A small-molecule ligand and the protein it binds are described below.
Small molecule (SMILES): CC(C)C[C@H](NC(=O)[C@H](CCCN=C(N)N)NC(=O)[C@H](CO)NC(=O)[C@H](CC(C)C)NC(=O)[C@@H](N)CCCN=C(N)N)C(=O)N[C@@H](CC(C)C)C(=O)N[C@@H](CO)C(=O)N[C@@H](Cc1ccc(O)cc1)C(=O)N[C@@H](C)C=O

Sequence of chain 1.G:
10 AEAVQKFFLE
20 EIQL

Binding-site contacts:
Ligand atom CA contacts residue LEU18 of chain 1.G at 3.5 Å (hydrophobic).
Ligand atom OG contacts residue LEU18 of chain 1.G at 3.8 Å.
Ligand atom CA contacts residue GLN14 of chain 1.G at 3.8 Å.
Ligand atom N contacts residue LEU18 of chain 1.G at 3.6 Å.
Ligand atom CD1 contacts residue GLN14 of chain 1.G at 3.3 Å.
Ligand atom O contacts residue PHE17 of chain 1.G at 3.6 Å.
Ligand atom NH2 contacts residue LYS15 of chain 1.G at 3.6 Å.
Ligand atom O contacts residue GLN14 of chain 1.G at 3.4 Å (h-bond).
Ligand atom O contacts residue GLN14 of chain 1.G at 3.5 Å (h-bond).
Ligand atom CG contacts residue PHE17 of chain 1.G at 4.3 Å (hydrophobic).
Ligand atom CE1 contacts residue GLN14 of chain 1.G at 4.0 Å.
Ligand atom C contacts residue GLN14 of chain 1.G at 4.1 Å.
Ligand atom O contacts residue GLN14 of chain 1.G at 4.1 Å.
Ligand atom N contacts residue GLN14 of chain 1.G at 4.5 Å.
Ligand atom CG contacts residue GLN14 of chain 1.G at 3.9 Å.
Ligand atom C contacts residue PHE17 of chain 1.G at 3.8 Å (hydrophobic).
Ligand atom N contacts residue PHE17 of chain 1.G at 4.1 Å.
Ligand atom CB contacts residue GLN14 of chain 1.G at 3.6 Å.
Ligand atom CD2 contacts residue PHE17 of chain 1.G at 4.3 Å (hydrophobic).
Ligand atom CD contacts residue LYS15 of chain 1.G at 3.8 Å.
Ligand atom CG contacts residue GLN14 of chain 1.G at 4.4 Å.
Ligand atom CB contacts residue PHE17 of chain 1.G at 3.8 Å (hydrophobic).
Ligand atom CA contacts residue PHE17 of chain 1.G at 4.2 Å (hydrophobic).
Ligand atom CD2 contacts residue GLN14 of chain 1.G at 4.1 Å.
Ligand atom CB contacts residue LEU18 of chain 1.G at 4.0 Å (hydrophobic).
Ligand atom CE1 contacts residue VAL13 of chain 1.G at 3.6 Å (hydrophobic).
Ligand atom CB contacts residue PHE17 of chain 1.G at 4.2 Å (hydrophobic).
Ligand atom CB contacts residue LYS15 of chain 1.G at 4.4 Å.
Ligand atom C contacts residue LEU18 of chain 1.G at 3.9 Å (hydrophobic).
Ligand atom C contacts residue GLN14 of chain 1.G at 4.1 Å.
Ligand atom CB contacts residue LEU18 of chain 1.G at 3.6 Å (hydrophobic).
Ligand atom O contacts residue LEU18 of chain 1.G at 4.1 Å.
Ligand atom CG contacts residue LYS15 of chain 1.G at 4.5 Å.
Ligand atom CB contacts residue GLN14 of chain 1.G at 3.6 Å.
Ligand atom CD contacts residue GLN14 of chain 1.G at 4.5 Å.
Ligand atom CD1 contacts residue VAL13 of chain 1.G at 4.0 Å (hydrophobic).
Ligand atom CA contacts residue GLN14 of chain 1.G at 4.5 Å.